Binding-site contacts:
Ligand atom C2 contacts residue ASN52 of chain 2.C at 4.3 Å.
Ligand atom C7 contacts residue PHE51 of chain 2.C at 4.4 Å (hydrophobic).
Ligand atom OC1 contacts residue VAL53 of chain 2.C at 3.5 Å.
Ligand atom C11 contacts residue TRP66 of chain 2.C at 4.4 Å (hydrophobic).
Ligand atom C3 contacts residue TRP66 of chain 2.C at 3.3 Å (hydrophobic).
Ligand atom C7 contacts residue TRP78 of chain 2.C at 3.3 Å (hydrophobic).
Ligand atom O16 contacts residue TRP66 of chain 2.C at 3.9 Å.
Ligand atom C6 contacts residue PHE51 of chain 2.C at 3.9 Å (hydrophobic).
Ligand atom C13 contacts residue TYR81 of chain 2.C at 4.4 Å (hydrophobic).
Ligand atom C8 contacts residue TRP78 of chain 2.C at 4.2 Å (hydrophobic).
Ligand atom C6 contacts residue ASP67 of chain 2.C at 3.6 Å.
Ligand atom C2 contacts residue TRP66 of chain 2.C at 4.0 Å (hydrophobic).
Ligand atom C1 contacts residue TRP66 of chain 2.C at 4.3 Å (hydrophobic).
Ligand atom C4 contacts residue TRP66 of chain 2.C at 3.6 Å (hydrophobic).
Ligand atom C11 contacts residue TYR81 of chain 2.C at 4.3 Å (hydrophobic).
Ligand atom OC4 contacts residue VAL65 of chain 2.C at 3.8 Å.
Ligand atom OC1 contacts residue ASN52 of chain 2.C at 4.3 Å.
Ligand atom C8 contacts residue TRP66 of chain 2.C at 4.4 Å (hydrophobic).
Ligand atom C4 contacts residue ASP67 of chain 2.C at 3.8 Å.
Ligand atom C1 contacts residue THR64 of chain 2.C at 4.1 Å.
Ligand atom C1 contacts residue VAL53 of chain 2.C at 4.4 Å (hydrophobic).
Ligand atom C10 contacts residue PHE51 of chain 2.C at 3.8 Å (hydrophobic).
Ligand atom C7 contacts residue ASP67 of chain 2.C at 4.1 Å.
Ligand atom OC7 contacts residue ASP67 of chain 2.C at 4.2 Å.
Ligand atom OC4 contacts residue TRP66 of chain 2.C at 3.7 Å.
Ligand atom C8 contacts residue PHE51 of chain 2.C at 4.0 Å (hydrophobic).
Ligand atom OC4 contacts residue ASP67 of chain 2.C at 2.8 Å (salt-bridge).
Ligand atom OC1 contacts residue THR64 of chain 2.C at 3.6 Å.
Ligand atom C16 contacts residue TYR81 of chain 2.C at 4.0 Å (hydrophobic).
Ligand atom C9 contacts residue TRP66 of chain 2.C at 3.8 Å (hydrophobic).
Ligand atom C5 contacts residue PHE51 of chain 2.C at 3.9 Å (hydrophobic).
Ligand atom OC1 contacts residue VAL65 of chain 2.C at 4.3 Å.
Ligand atom OC7 contacts residue PHE51 of chain 2.C at 4.2 Å.
Ligand atom C7 contacts residue TRP66 of chain 2.C at 4.0 Å (hydrophobic).
Ligand atom OC7 contacts residue ILE74 of chain 2.C at 3.9 Å.
Ligand atom C12 contacts residue TYR81 of chain 2.C at 3.9 Å (hydrophobic).
Ligand atom C1 contacts residue VAL65 of chain 2.C at 4.3 Å (hydrophobic).
Ligand atom C2 contacts residue VAL65 of chain 2.C at 3.6 Å (hydrophobic).
Ligand atom OC7 contacts residue TRP78 of chain 2.C at 3.0 Å (h-bond).
Ligand atom C14 contacts residue TYR81 of chain 2.C at 3.6 Å (hydrophobic).

The small molecule below binds the protein below.
Small molecule (SMILES): C[C@H]1CCC/C=C/[C@@H]2C[C@H](O)C[C@H]2[C@H](O)/C=C/C(=O)O1

Sequence of chain 2.C:
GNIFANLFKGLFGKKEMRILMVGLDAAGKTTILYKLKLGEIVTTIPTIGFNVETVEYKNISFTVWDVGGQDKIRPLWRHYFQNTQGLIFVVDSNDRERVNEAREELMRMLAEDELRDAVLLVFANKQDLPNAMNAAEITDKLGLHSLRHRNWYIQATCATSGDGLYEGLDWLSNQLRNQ